Sequence of chain 1.A:
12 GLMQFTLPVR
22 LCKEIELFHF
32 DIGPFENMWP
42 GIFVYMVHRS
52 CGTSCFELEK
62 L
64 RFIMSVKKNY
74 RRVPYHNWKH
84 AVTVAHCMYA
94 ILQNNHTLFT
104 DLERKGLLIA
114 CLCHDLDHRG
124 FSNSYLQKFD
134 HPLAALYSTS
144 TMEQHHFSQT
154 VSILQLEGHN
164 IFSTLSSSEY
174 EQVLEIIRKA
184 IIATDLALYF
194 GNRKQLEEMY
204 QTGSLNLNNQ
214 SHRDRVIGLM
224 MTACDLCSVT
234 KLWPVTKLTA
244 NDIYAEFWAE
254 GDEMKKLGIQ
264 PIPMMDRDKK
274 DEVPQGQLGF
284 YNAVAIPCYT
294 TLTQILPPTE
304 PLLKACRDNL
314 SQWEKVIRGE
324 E

This protein binds this small molecule.
Small molecule (SMILES): CC1(C)C(=O)NC(=O)c2c1ccc1nc(Cc3ccccc3)[nH]c21

Binding-site contacts:
Ligand atom C4 contacts residue GLN280 of chain 1.A at 3.6 Å.
Ligand atom C17 contacts residue PHE250 of chain 1.A at 3.9 Å (hydrophobic).
Ligand atom C3 contacts residue PHE283 of chain 1.A at 3.9 Å (hydrophobic).
Ligand atom C1 contacts residue PHE283 of chain 1.A at 3.6 Å (hydrophobic).
Ligand atom C3 contacts residue ILE246 of chain 1.A at 3.6 Å (hydrophobic).
Ligand atom C2 contacts residue PHE283 of chain 1.A at 3.4 Å (hydrophobic).
Ligand atom C20 contacts residue PHE283 of chain 1.A at 3.8 Å (hydrophobic).
Ligand atom C15 contacts residue LEU229 of chain 1.A at 3.6 Å (hydrophobic).
Ligand atom O18 contacts residue VAL232 of chain 1.A at 3.6 Å.
Ligand atom O18 contacts residue GLN280 of chain 1.A at 3.7 Å.
Ligand atom C1 contacts residue ILE246 of chain 1.A at 3.8 Å (hydrophobic).
Ligand atom N6 contacts residue PHE283 of chain 1.A at 3.3 Å.
Ligand atom N9 contacts residue GLN280 of chain 1.A at 3.0 Å (h-bond).
Ligand atom C15 contacts residue VAL232 of chain 1.A at 3.5 Å (hydrophobic).
Ligand atom N11 contacts residue LEU189 of chain 1.A at 3.9 Å.
Ligand atom C24 contacts residue VAL287 of chain 1.A at 3.8 Å (hydrophobic).
Ligand atom C17 contacts residue MET267 of chain 1.A at 3.7 Å (hydrophobic).
Ligand atom C8 contacts residue ILE246 of chain 1.A at 3.4 Å (hydrophobic).
Ligand atom C5 contacts residue PHE283 of chain 1.A at 3.7 Å (hydrophobic).
Ligand atom C20 contacts residue MET267 of chain 1.A at 3.4 Å (hydrophobic).
Ligand atom C14 contacts residue GLN280 of chain 1.A at 3.8 Å.
Ligand atom N6 contacts residue PHE250 of chain 1.A at 3.7 Å.
Ligand atom C12 contacts residue LEU229 of chain 1.A at 3.9 Å (hydrophobic).
Ligand atom C12 contacts residue ILE246 of chain 1.A at 3.4 Å (hydrophobic).
Ligand atom C16 contacts residue ILE246 of chain 1.A at 3.8 Å (hydrophobic).
Ligand atom N11 contacts residue PHE283 of chain 1.A at 3.9 Å.
Ligand atom C22 contacts residue PHE283 of chain 1.A at 4.0 Å (hydrophobic).
Ligand atom O10 contacts residue GLN280 of chain 1.A at 2.9 Å (h-bond).
Ligand atom C21 contacts residue LEU189 of chain 1.A at 4.0 Å (hydrophobic).
Ligand atom C5 contacts residue ILE246 of chain 1.A at 3.6 Å (hydrophobic).
Ligand atom O10 contacts residue PHE283 of chain 1.A at 3.7 Å.
Ligand atom C16 contacts residue TYR78 of chain 1.A at 3.7 Å (hydrophobic).
Ligand atom C8 contacts residue LEU229 of chain 1.A at 3.8 Å (hydrophobic).
Ligand atom C13 contacts residue PHE250 of chain 1.A at 3.6 Å (hydrophobic).
Ligand atom C13 contacts residue PHE283 of chain 1.A at 3.7 Å (hydrophobic).
Ligand atom C4 contacts residue PHE283 of chain 1.A at 3.9 Å (hydrophobic).
Ligand atom C19 contacts residue PHE283 of chain 1.A at 4.0 Å (hydrophobic).
Ligand atom C14 contacts residue VAL232 of chain 1.A at 4.0 Å (hydrophobic).
Ligand atom C2 contacts residue ILE246 of chain 1.A at 3.8 Å (hydrophobic).
Ligand atom N11 contacts residue PHE250 of chain 1.A at 3.8 Å.